Binding-site contacts:
Ligand atom S contacts residue ARG299 of chain 4.A at 3.7 Å.
Ligand atom C8 contacts residue LEU309 of chain 4.A at 3.5 Å (hydrophobic).
Ligand atom C1 contacts residue ARG299 of chain 4.A at 3.4 Å.
Ligand atom C13 contacts residue LEU298 of chain 4.A at 3.6 Å (hydrophobic).
Ligand atom N3 contacts residue ASP174 of chain 4.A at 3.6 Å (salt-bridge).
Ligand atom C2 contacts residue LYS163 of chain 3.A at 3.7 Å.
Ligand atom N3 contacts residue ARG299 of chain 4.A at 4.0 Å.
Ligand atom N1 contacts residue SER175 of chain 4.A at 4.0 Å.
Ligand atom C12 contacts residue ASP174 of chain 4.A at 3.6 Å.
Ligand atom O contacts residue ARG299 of chain 4.A at 4.0 Å.
Ligand atom C13 contacts residue SER175 of chain 4.A at 3.7 Å.
Ligand atom N3 contacts residue PRO294 of chain 4.A at 3.9 Å.
Ligand atom C13 contacts residue ASP174 of chain 4.A at 3.9 Å.
Ligand atom C10 contacts residue THR179 of chain 4.A at 3.7 Å.
Ligand atom N1 contacts residue GLY176 of chain 4.A at 4.0 Å.
Ligand atom C6 contacts residue LEU302 of chain 4.A at 3.9 Å (hydrophobic).
Ligand atom C3 contacts residue ARG299 of chain 4.A at 3.9 Å.
Ligand atom N2 contacts residue LYS295 of chain 4.A at 3.0 Å (salt-bridge).
Ligand atom C2 contacts residue ASP174 of chain 4.A at 4.0 Å.
Ligand atom O contacts residue ASP174 of chain 4.A at 3.8 Å.
Ligand atom C7 contacts residue LYS163 of chain 3.A at 3.8 Å.
Ligand atom C7 contacts residue LEU309 of chain 4.A at 3.9 Å (hydrophobic).
Ligand atom N1 contacts residue TRP138 of chain 4.A at 3.8 Å.
Ligand atom N contacts residue ASP174 of chain 4.A at 3.7 Å.
Ligand atom N1 contacts residue ASP174 of chain 4.A at 3.4 Å (salt-bridge).
Ligand atom N contacts residue GLY176 of chain 4.A at 3.7 Å.
Ligand atom N2 contacts residue PRO294 of chain 4.A at 3.5 Å.
Ligand atom C2 contacts residue ARG299 of chain 4.A at 3.6 Å.
Ligand atom N3 contacts residue LYS295 of chain 4.A at 3.2 Å (salt-bridge).
Ligand atom C9 contacts residue THR179 of chain 4.A at 3.1 Å.
Ligand atom C14 contacts residue ASP174 of chain 4.A at 3.1 Å.
Ligand atom C1 contacts residue LYS163 of chain 3.A at 3.7 Å.
Ligand atom N contacts residue TRP138 of chain 4.A at 3.5 Å.
Ligand atom S contacts residue ASP174 of chain 4.A at 3.4 Å (salt-bridge).
Ligand atom C5 contacts residue LEU309 of chain 4.A at 4.0 Å (hydrophobic).
Ligand atom C11 contacts residue LEU302 of chain 4.A at 3.7 Å (hydrophobic).
Ligand atom N2 contacts residue LEU298 of chain 4.A at 3.7 Å.
Ligand atom C10 contacts residue LEU302 of chain 4.A at 3.8 Å (hydrophobic).
Ligand atom C contacts residue ARG299 of chain 4.A at 4.0 Å.
Ligand atom N3 contacts residue LEU298 of chain 4.A at 4.0 Å.

Sequence of chain 4.A:
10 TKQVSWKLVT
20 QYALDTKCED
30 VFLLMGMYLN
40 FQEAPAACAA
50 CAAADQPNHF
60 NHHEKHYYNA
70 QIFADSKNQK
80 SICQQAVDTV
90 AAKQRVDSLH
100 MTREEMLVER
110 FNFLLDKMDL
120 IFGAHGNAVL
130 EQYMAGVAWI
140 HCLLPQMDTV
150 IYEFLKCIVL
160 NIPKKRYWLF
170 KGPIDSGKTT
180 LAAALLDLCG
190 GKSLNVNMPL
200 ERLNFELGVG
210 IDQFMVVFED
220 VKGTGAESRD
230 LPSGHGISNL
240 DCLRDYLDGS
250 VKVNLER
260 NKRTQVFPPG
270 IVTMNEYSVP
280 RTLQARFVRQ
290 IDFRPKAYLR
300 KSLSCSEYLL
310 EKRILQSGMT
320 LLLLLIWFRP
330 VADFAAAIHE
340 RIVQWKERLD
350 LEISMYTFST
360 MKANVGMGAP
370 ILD

The protein below binds the small molecule below.
Small molecule (SMILES): c1ccc(Oc2ccccc2-c2nn3cnnc3s2)cc1

Sequence of chain 3.A:
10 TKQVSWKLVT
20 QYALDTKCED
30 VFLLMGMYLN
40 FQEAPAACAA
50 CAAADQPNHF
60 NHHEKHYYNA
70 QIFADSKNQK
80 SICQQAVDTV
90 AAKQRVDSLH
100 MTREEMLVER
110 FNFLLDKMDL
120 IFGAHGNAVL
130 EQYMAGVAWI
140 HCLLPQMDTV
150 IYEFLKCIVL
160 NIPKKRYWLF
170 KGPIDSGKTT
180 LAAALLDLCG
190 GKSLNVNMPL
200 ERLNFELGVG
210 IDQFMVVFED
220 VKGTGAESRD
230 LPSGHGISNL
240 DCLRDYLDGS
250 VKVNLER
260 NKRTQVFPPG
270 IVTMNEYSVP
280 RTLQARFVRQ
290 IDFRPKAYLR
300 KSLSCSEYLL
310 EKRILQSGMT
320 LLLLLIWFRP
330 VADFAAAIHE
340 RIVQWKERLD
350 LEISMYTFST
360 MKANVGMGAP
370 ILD